Binding-site contacts:
Ligand atom C8 contacts residue VAL16 of chain 1.C at 4.1 Å (hydrophobic).
Ligand atom C6 contacts residue ASN137 of chain 1.C at 4.2 Å.
Ligand atom C2 contacts residue ASN17 of chain 1.C at 2.6 Å.
Ligand atom N2 contacts residue ASN17 of chain 1.C at 3.1 Å (h-bond).
Ligand atom C8 contacts residue ASN17 of chain 1.C at 4.4 Å.
Ligand atom O7 contacts residue ASN17 of chain 1.C at 3.6 Å.
Ligand atom C1 contacts residue ASN17 of chain 1.C at 1.5 Å.
Ligand atom C5 contacts residue ASN17 of chain 1.C at 3.7 Å.
Ligand atom C3 contacts residue ASN17 of chain 1.C at 3.9 Å.
Ligand atom C4 contacts residue ASN17 of chain 1.C at 4.3 Å.
Ligand atom O5 contacts residue ASN17 of chain 1.C at 2.4 Å (h-bond).
Ligand atom C7 contacts residue ASN17 of chain 1.C at 3.5 Å.
Ligand atom C8 contacts residue CYS15 of chain 1.C at 3.3 Å (hydrophobic).
Ligand atom C5 contacts residue ASN137 of chain 1.C at 3.5 Å.
Ligand atom C1 contacts residue ASN137 of chain 1.C at 3.4 Å.
Ligand atom O5 contacts residue ASN137 of chain 1.C at 3.4 Å (h-bond).

Sequence of chain 1.C:
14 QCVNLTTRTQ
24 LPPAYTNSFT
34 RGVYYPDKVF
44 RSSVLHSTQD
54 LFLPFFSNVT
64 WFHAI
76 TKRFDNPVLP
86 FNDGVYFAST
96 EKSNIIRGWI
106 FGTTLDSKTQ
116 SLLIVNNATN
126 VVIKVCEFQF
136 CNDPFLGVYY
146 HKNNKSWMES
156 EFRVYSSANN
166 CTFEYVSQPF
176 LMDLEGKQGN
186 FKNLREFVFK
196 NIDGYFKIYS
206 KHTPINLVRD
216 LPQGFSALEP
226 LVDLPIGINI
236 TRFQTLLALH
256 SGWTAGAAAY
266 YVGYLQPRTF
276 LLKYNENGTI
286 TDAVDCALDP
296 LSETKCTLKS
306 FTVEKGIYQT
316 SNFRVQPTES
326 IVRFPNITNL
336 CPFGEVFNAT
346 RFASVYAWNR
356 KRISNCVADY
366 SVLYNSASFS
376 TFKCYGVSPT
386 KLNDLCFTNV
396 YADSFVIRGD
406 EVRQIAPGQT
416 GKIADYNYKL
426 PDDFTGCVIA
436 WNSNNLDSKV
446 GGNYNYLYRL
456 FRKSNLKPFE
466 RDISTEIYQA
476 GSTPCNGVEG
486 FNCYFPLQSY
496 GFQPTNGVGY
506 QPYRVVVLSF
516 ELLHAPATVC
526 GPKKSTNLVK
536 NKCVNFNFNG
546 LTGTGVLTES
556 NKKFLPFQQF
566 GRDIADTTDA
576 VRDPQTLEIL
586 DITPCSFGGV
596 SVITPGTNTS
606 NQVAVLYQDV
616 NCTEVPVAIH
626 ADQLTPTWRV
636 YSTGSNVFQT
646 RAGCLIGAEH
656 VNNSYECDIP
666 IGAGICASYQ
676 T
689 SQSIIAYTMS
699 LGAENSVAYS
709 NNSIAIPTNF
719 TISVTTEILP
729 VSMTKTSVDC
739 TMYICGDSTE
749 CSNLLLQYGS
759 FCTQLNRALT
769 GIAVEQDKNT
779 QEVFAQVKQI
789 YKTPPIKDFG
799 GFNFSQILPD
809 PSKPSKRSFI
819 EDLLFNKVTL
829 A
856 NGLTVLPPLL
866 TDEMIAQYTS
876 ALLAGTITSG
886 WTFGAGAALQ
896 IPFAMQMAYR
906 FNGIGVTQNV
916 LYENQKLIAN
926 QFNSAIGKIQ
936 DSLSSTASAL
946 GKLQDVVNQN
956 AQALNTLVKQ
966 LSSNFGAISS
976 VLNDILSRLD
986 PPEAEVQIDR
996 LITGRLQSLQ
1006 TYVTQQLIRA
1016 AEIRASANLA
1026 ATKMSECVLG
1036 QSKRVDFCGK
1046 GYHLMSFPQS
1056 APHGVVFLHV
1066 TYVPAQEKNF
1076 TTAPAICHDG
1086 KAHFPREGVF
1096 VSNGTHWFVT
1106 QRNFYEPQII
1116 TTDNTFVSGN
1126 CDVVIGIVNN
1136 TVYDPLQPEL

This small molecule binds to this protein.
Small molecule (SMILES): CC(=O)N[C@@H]1[C@@H](O)[C@H](O)[C@@H](CO)O[C@H]1O